Binding-site contacts:
Ligand atom C10 contacts residue TRP13 of chain 1.B at 3.9 Å (hydrophobic).
Ligand atom C27 contacts residue PHE124 of chain 1.A at 3.5 Å (hydrophobic).
Ligand atom C7 contacts residue VAL51 of chain 1.A at 4.0 Å (hydrophobic).
Ligand atom C23 contacts residue ASN47 of chain 1.A at 3.6 Å.
Ligand atom O32 contacts residue LYS127 of chain 1.A at 2.7 Å (salt-bridge).
Ligand atom C20 contacts residue LYS127 of chain 1.A at 3.7 Å.
Ligand atom C23 contacts residue PHE124 of chain 1.A at 3.7 Å (hydrophobic).
Ligand atom C46 contacts residue GLU19 of chain 1.A at 3.0 Å.
Ligand atom C27 contacts residue LYS127 of chain 1.A at 3.7 Å.
Ligand atom O13 contacts residue TRP13 of chain 1.B at 3.4 Å (h-bond).
Ligand atom C38 contacts residue LYS127 of chain 1.A at 3.6 Å.
Ligand atom C48 contacts residue VAL51 of chain 1.A at 3.7 Å (hydrophobic).
Ligand atom C6 contacts residue TRP13 of chain 1.B at 4.2 Å (hydrophobic).
Ligand atom C7 contacts residue ASN47 of chain 1.A at 3.5 Å.
Ligand atom C23 contacts residue ILE173 of chain 1.A at 3.8 Å (hydrophobic).
Ligand atom C25 contacts residue GLY176 of chain 1.A at 4.0 Å.
Ligand atom O16 contacts residue PRO172 of chain 1.A at 3.9 Å.
Ligand atom C36 contacts residue LEU223 of chain 1.A at 3.6 Å (hydrophobic).
Ligand atom C18 contacts residue ILE224 of chain 1.A at 4.0 Å (hydrophobic).
Ligand atom C26 contacts residue LYS127 of chain 1.A at 3.6 Å.
Ligand atom C45 contacts residue GLU19 of chain 1.A at 3.1 Å.
Ligand atom O32 contacts residue PHE124 of chain 1.A at 4.2 Å.
Ligand atom C38 contacts residue MET128 of chain 1.A at 3.5 Å (hydrophobic).
Ligand atom C14 contacts residue ASN47 of chain 1.A at 3.5 Å.
Ligand atom C40 contacts residue ASP220 of chain 1.A at 3.9 Å.
Ligand atom C45 contacts residue VAL51 of chain 1.A at 3.9 Å (hydrophobic).
Ligand atom C25 contacts residue PRO172 of chain 1.A at 3.6 Å (hydrophobic).
Ligand atom C7 contacts residue SER50 of chain 1.A at 3.6 Å.
Ligand atom O22 contacts residue ASN47 of chain 1.A at 3.4 Å (h-bond).
Ligand atom O43 contacts residue ASP220 of chain 1.A at 3.0 Å (salt-bridge).
Ligand atom C31 contacts residue LEU223 of chain 1.A at 4.0 Å (hydrophobic).
Ligand atom C5 contacts residue TRP13 of chain 1.B at 4.0 Å (hydrophobic).
Ligand atom C48 contacts residue ASN47 of chain 1.A at 3.6 Å.
Ligand atom C6 contacts residue VAL51 of chain 1.A at 4.2 Å (hydrophobic).
Ligand atom C47 contacts residue GLU19 of chain 1.A at 4.1 Å.
Ligand atom C48 contacts residue LEU48 of chain 1.A at 3.8 Å (hydrophobic).
Ligand atom C38 contacts residue PHE124 of chain 1.A at 3.4 Å (hydrophobic).
Ligand atom O13 contacts residue VAL51 of chain 1.A at 3.8 Å.
Ligand atom C48 contacts residue GLU19 of chain 1.A at 4.2 Å.
Ligand atom C44 contacts residue GLU19 of chain 1.A at 3.6 Å.

Sequence of chain 1.A:
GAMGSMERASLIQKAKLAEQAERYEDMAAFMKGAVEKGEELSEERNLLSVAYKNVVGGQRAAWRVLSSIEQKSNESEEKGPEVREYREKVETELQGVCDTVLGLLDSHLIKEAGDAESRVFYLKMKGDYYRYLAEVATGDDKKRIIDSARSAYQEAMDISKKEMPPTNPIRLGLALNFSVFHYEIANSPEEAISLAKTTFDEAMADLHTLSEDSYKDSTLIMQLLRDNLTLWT

This small molecule binds to this protein.
Small molecule (SMILES): C=CC(C)(C)OC[C@H]1O[C@H](O[C@@H]2C3=C([C@H](C)COC(C)=O)C[C@H](O)[C@]3(C)/C=C3/[C@@H](COC)CC[C@H]3[C@@H](C)[C@H]2O)[C@H](O)[C@@H](OC(C)=O)[C@@H]1O

Sequence of chain 1.B:
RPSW